Sequence of chain 1.A:
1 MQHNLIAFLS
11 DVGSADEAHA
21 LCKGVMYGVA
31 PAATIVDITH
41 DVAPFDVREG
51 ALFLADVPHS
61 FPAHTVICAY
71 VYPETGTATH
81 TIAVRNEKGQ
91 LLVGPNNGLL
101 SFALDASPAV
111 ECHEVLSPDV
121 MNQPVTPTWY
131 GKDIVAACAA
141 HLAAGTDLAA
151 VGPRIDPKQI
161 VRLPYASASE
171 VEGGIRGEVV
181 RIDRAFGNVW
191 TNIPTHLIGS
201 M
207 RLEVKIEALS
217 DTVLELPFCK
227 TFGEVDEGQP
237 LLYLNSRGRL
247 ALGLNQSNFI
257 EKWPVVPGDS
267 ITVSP

This protein binds this small molecule.
Small molecule (SMILES): Nc1ncnc2c1ncn2[C@@H]1O[C@H](CCl)[C@@H](O)[C@H]1O

Binding-site contacts:
Ligand atom C4 contacts residue PHE45 of chain 1.A at 3.6 Å (hydrophobic).
Ligand atom CL contacts residue TYR130 of chain 1.A at 3.4 Å.
Ligand atom CL contacts residue GLY131 of chain 1.A at 3.0 Å.
Ligand atom C6 contacts residue LEU250 of chain 3.A at 3.6 Å (hydrophobic).
Ligand atom C5' contacts residue TRP129 of chain 1.A at 3.5 Å (hydrophobic).
Ligand atom N3 contacts residue PHE228 of chain 3.A at 3.6 Å.
Ligand atom C1' contacts residue TYR72 of chain 1.A at 3.6 Å (hydrophobic).
Ligand atom N7 contacts residue ASN188 of chain 3.A at 3.1 Å (h-bond).
Ligand atom N3 contacts residue PHE45 of chain 1.A at 3.6 Å.
Ligand atom O2' contacts residue PRO73 of chain 1.A at 3.6 Å.
Ligand atom N6 contacts residue LEU250 of chain 3.A at 2.9 Å (h-bond).
Ligand atom N1 contacts residue LEU250 of chain 3.A at 3.5 Å (h-bond).
Ligand atom C2 contacts residue GLN252 of chain 3.A at 3.4 Å.
Ligand atom C3' contacts residue ASP11 of chain 1.A at 3.4 Å.
Ligand atom C5 contacts residue PHE45 of chain 1.A at 3.6 Å (hydrophobic).
Ligand atom O3' contacts residue ASP11 of chain 1.A at 2.5 Å (salt-bridge).
Ligand atom C6 contacts residue PHE228 of chain 3.A at 3.3 Å (hydrophobic).
Ligand atom O4' contacts residue MET1 of chain 1.C at 3.5 Å (h-bond).
Ligand atom C2 contacts residue PHE228 of chain 3.A at 3.6 Å (hydrophobic).
Ligand atom C2' contacts residue PHE186 of chain 3.A at 3.6 Å (hydrophobic).
Ligand atom CL contacts residue THR75 of chain 1.A at 3.6 Å.
Ligand atom C8 contacts residue MET1 of chain 1.C at 3.2 Å (hydrophobic).
Ligand atom O4' contacts residue TYR72 of chain 1.A at 3.6 Å.
Ligand atom C8 contacts residue PHE186 of chain 3.A at 3.6 Å (hydrophobic).
Ligand atom O2' contacts residue TYR72 of chain 1.A at 3.5 Å (h-bond).
Ligand atom C4' contacts residue TYR72 of chain 1.A at 3.5 Å (hydrophobic).
Ligand atom N7 contacts residue PHE228 of chain 3.A at 3.4 Å.
Ligand atom O3' contacts residue TYR72 of chain 1.A at 3.2 Å (h-bond).
Ligand atom C4 contacts residue PHE228 of chain 3.A at 3.5 Å (hydrophobic).
Ligand atom O3' contacts residue TYR70 of chain 1.A at 3.5 Å.
Ligand atom CL contacts residue TRP129 of chain 1.A at 3.6 Å.
Ligand atom N7 contacts residue PHE186 of chain 3.A at 3.6 Å.
Ligand atom N6 contacts residue PHE228 of chain 3.A at 3.4 Å.
Ligand atom C5 contacts residue PHE228 of chain 3.A at 3.5 Å (hydrophobic).
Ligand atom N1 contacts residue PHE228 of chain 3.A at 3.4 Å.
Ligand atom O2' contacts residue ASP11 of chain 1.A at 2.9 Å (salt-bridge).
Ligand atom N3 contacts residue PRO73 of chain 1.A at 3.4 Å.
Ligand atom N7 contacts residue MET1 of chain 1.C at 3.5 Å.
Ligand atom N1 contacts residue GLN252 of chain 3.A at 2.9 Å (h-bond).
Ligand atom N6 contacts residue ASN188 of chain 3.A at 2.9 Å (h-bond).

Sequence of chain 3.A:
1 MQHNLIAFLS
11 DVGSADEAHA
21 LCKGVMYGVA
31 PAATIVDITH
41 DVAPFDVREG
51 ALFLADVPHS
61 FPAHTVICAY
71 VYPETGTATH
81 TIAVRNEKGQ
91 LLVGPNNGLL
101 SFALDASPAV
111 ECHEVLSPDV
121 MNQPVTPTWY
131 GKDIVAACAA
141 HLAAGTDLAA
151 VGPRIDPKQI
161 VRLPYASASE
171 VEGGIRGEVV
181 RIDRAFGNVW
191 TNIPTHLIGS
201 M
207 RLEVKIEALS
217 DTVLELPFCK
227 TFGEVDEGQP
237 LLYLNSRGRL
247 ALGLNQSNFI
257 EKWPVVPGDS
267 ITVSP